Sequence of chain 1.A:
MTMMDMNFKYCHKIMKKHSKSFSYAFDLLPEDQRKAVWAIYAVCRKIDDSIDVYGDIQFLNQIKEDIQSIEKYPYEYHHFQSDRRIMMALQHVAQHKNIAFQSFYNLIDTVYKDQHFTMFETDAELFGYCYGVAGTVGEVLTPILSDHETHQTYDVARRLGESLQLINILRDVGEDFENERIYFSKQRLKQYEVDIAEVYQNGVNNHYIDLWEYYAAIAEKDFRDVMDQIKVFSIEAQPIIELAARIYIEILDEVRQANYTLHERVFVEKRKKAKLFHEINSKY

A small-molecule ligand and the protein it binds are described below.
Small molecule (SMILES): O=P(O)(O)[C@@H](CCCc1cccc(Oc2ccccc2)c1)S(=O)(=O)O

Binding-site contacts:
Ligand atom OAA contacts residue TYR135 of chain 1.A at 3.5 Å (h-bond).
Ligand atom SAY contacts residue MG1 of chain 1.D at 3.4 Å.
Ligand atom OAS contacts residue VAL143 of chain 1.A at 3.3 Å.
Ligand atom OAE contacts residue ASP54 of chain 1.A at 3.1 Å (salt-bridge).
Ligand atom OAA contacts residue GLN171 of chain 1.A at 2.8 Å (h-bond).
Ligand atom OAF contacts residue ASN174 of chain 1.A at 3.1 Å (h-bond).
Ligand atom CAI contacts residue TYR47 of chain 1.A at 3.3 Å (hydrophobic).
Ligand atom SAY contacts residue MG1 of chain 1.C at 3.6 Å.
Ligand atom CAQ contacts residue ASP54 of chain 1.A at 3.6 Å.
Ligand atom CAG contacts residue TYR47 of chain 1.A at 3.7 Å (hydrophobic).
Ligand atom SAY contacts residue ASN174 of chain 1.A at 3.6 Å (h-bond).
Ligand atom CAN contacts residue TYR47 of chain 1.A at 3.4 Å (hydrophobic).
Ligand atom OAB contacts residue MG1 of chain 1.D at 2.2 Å.
Ligand atom CAW contacts residue ASN174 of chain 1.A at 3.6 Å.
Ligand atom PAX contacts residue MG1 of chain 1.C at 3.5 Å.
Ligand atom OAB contacts residue ASN174 of chain 1.A at 3.1 Å (h-bond).
Ligand atom CAO contacts residue VAL139 of chain 1.A at 3.8 Å (hydrophobic).
Ligand atom CAM contacts residue TYR47 of chain 1.A at 3.5 Å (hydrophobic).
Ligand atom PAX contacts residue MG1 of chain 1.D at 3.6 Å.
Ligand atom CAJ contacts residue TYR47 of chain 1.A at 3.8 Å (hydrophobic).
Ligand atom OAC contacts residue ASP58 of chain 1.A at 2.8 Å (salt-bridge).
Ligand atom OAE contacts residue MG1 of chain 1.C at 2.5 Å.
Ligand atom CAR contacts residue ASP54 of chain 1.A at 3.5 Å.
Ligand atom OAE contacts residue ARG51 of chain 1.A at 3.0 Å (salt-bridge).
Ligand atom OAC contacts residue ASP54 of chain 1.A at 2.7 Å (salt-bridge).
Ligand atom CAU contacts residue VAL143 of chain 1.A at 3.5 Å (hydrophobic).
Ligand atom CAK contacts residue ARG51 of chain 1.A at 3.6 Å.
Ligand atom CAH contacts residue PHE28 of chain 1.A at 3.5 Å (hydrophobic).
Ligand atom CAQ contacts residue VAL139 of chain 1.A at 3.7 Å (hydrophobic).
Ligand atom OAC contacts residue MG1 of chain 1.C at 2.2 Å.
Ligand atom OAD contacts residue ARG51 of chain 1.A at 3.3 Å (salt-bridge).
Ligand atom OAA contacts residue VAL139 of chain 1.A at 3.4 Å.
Ligand atom OAD contacts residue ASN174 of chain 1.A at 3.3 Å (h-bond).
Ligand atom OAF contacts residue ASP178 of chain 1.A at 3.2 Å (salt-bridge).
Ligand atom CAJ contacts residue ARG51 of chain 1.A at 3.6 Å.
Ligand atom CAP contacts residue VAL139 of chain 1.A at 3.3 Å (hydrophobic).
Ligand atom CAM contacts residue VAL143 of chain 1.A at 3.5 Å (hydrophobic).
Ligand atom CAP contacts residue ASP54 of chain 1.A at 3.8 Å.
Ligand atom PAX contacts residue ASN174 of chain 1.A at 3.8 Å.
Ligand atom OAF contacts residue MG1 of chain 1.D at 2.1 Å.